Binding-site contacts:
Ligand atom OE1 contacts residue GLY720 of chain 1.D at 3.4 Å.
Ligand atom OE2 contacts residue THR722 of chain 1.D at 2.3 Å (h-bond).
Ligand atom C contacts residue HIS517 of chain 1.D at 4.0 Å.
Ligand atom CA contacts residue THR545 of chain 1.D at 3.7 Å.
Ligand atom OE2 contacts residue TYR762 of chain 1.D at 3.7 Å.
Ligand atom O contacts residue THR545 of chain 1.D at 3.2 Å (h-bond).
Ligand atom O contacts residue HIS517 of chain 1.D at 3.9 Å.
Ligand atom O contacts residue LEU544 of chain 1.D at 3.6 Å.
Ligand atom O contacts residue SER543 of chain 1.D at 3.1 Å (h-bond).
Ligand atom OXT contacts residue SER721 of chain 1.D at 3.4 Å (h-bond).
Ligand atom N contacts residue THR545 of chain 1.D at 3.4 Å.
Ligand atom CD contacts residue THR722 of chain 1.D at 3.3 Å.
Ligand atom CB contacts residue TYR762 of chain 1.D at 4.2 Å (hydrophobic).
Ligand atom OE2 contacts residue SER721 of chain 1.D at 4.3 Å.
Ligand atom CD contacts residue SER721 of chain 1.D at 4.0 Å.
Ligand atom C contacts residue SER721 of chain 1.D at 3.7 Å.
Ligand atom C contacts residue THR545 of chain 1.D at 3.8 Å.
Ligand atom CA contacts residue SER721 of chain 1.D at 4.4 Å.
Ligand atom CG contacts residue TYR762 of chain 1.D at 3.4 Å (hydrophobic).
Ligand atom N contacts residue SER543 of chain 1.D at 3.2 Å (h-bond).
Ligand atom CG contacts residue ASP763 of chain 1.D at 4.2 Å.
Ligand atom N contacts residue ASP763 of chain 1.D at 4.2 Å.
Ligand atom N contacts residue HIS517 of chain 1.D at 4.5 Å.
Ligand atom OE2 contacts residue ASP763 of chain 1.D at 3.9 Å.
Ligand atom C contacts residue SER543 of chain 1.D at 3.9 Å.
Ligand atom C contacts residue ARG550 of chain 1.D at 3.9 Å.
Ligand atom OXT contacts residue GLY720 of chain 1.D at 4.4 Å.
Ligand atom OXT contacts residue THR545 of chain 1.D at 4.3 Å.
Ligand atom N contacts residue TYR793 of chain 1.D at 4.0 Å.
Ligand atom CA contacts residue SER543 of chain 1.D at 4.2 Å.
Ligand atom OE1 contacts residue THR722 of chain 1.D at 3.6 Å (h-bond).
Ligand atom O contacts residue ARG550 of chain 1.D at 3.5 Å (salt-bridge).
Ligand atom O contacts residue SER721 of chain 1.D at 4.1 Å.
Ligand atom OE1 contacts residue SER721 of chain 1.D at 3.1 Å (h-bond).
Ligand atom CB contacts residue HIS517 of chain 1.D at 3.8 Å.
Ligand atom OXT contacts residue ARG550 of chain 1.D at 3.3 Å (salt-bridge).
Ligand atom OE1 contacts residue TYR762 of chain 1.D at 4.0 Å.
Ligand atom CD contacts residue TYR762 of chain 1.D at 3.5 Å (hydrophobic).
Ligand atom OXT contacts residue HIS517 of chain 1.D at 3.7 Å.

Sequence of chain 1.D:
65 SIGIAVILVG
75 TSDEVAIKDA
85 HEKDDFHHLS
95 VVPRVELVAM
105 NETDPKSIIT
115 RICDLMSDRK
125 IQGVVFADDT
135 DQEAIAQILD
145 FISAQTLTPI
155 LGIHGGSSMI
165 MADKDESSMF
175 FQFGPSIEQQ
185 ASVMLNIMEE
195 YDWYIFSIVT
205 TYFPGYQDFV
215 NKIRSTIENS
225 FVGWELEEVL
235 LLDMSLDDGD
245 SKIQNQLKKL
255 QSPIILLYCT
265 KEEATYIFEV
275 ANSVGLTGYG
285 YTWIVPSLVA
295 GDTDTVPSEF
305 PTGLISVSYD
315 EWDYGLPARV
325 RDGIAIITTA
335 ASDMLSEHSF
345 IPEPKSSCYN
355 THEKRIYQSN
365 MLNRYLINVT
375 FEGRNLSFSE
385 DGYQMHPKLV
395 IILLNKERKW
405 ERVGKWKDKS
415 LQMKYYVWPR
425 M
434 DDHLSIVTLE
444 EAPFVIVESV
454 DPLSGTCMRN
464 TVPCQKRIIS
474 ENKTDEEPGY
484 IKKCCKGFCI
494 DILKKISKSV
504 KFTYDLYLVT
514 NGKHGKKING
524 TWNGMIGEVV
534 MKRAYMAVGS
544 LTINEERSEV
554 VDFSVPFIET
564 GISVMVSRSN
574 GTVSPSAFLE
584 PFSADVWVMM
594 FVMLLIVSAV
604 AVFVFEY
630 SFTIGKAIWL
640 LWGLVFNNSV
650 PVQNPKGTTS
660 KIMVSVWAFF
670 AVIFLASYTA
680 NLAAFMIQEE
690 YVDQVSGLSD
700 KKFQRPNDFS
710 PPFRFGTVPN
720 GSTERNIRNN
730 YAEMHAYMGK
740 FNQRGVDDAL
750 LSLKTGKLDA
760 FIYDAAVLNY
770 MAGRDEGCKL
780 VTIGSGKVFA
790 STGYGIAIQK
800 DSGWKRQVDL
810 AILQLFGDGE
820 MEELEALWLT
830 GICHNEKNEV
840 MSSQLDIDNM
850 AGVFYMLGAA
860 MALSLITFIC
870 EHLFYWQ

A protein and the small-molecule ligand that binds it are described below.
Small molecule (SMILES): N[C@@H](CCC(=O)O)C(=O)O